A protein and the small-molecule ligand that binds it are described below.
Small molecule (SMILES): CCC(CC)O[C@@H]1C=C(C(=O)O)C[C@H](N)[C@H]1NC(C)=O

Binding-site contacts:
Ligand atom C3 contacts residue GLU37 of chain 1.F at 3.7 Å.
Ligand atom O1B contacts residue ARG286 of chain 1.F at 2.7 Å (salt-bridge).
Ligand atom C82 contacts residue ARG143 of chain 1.F at 3.9 Å.
Ligand atom O1A contacts residue ARG211 of chain 1.F at 3.3 Å (salt-bridge).
Ligand atom C2 contacts residue TYR320 of chain 1.F at 2.9 Å (hydrophobic).
Ligand atom O1B contacts residue ARG36 of chain 1.F at 3.4 Å (salt-bridge).
Ligand atom C1 contacts residue ARG286 of chain 1.F at 3.5 Å.
Ligand atom N4 contacts residue GLU37 of chain 1.F at 3.0 Å (salt-bridge).
Ligand atom C7 contacts residue ARG211 of chain 1.F at 3.6 Å.
Ligand atom O1A contacts residue ARG286 of chain 1.F at 2.7 Å (salt-bridge).
Ligand atom C9 contacts residue GLU195 of chain 1.F at 3.4 Å.
Ligand atom O1A contacts residue TYR320 of chain 1.F at 3.8 Å.
Ligand atom O1A contacts residue TYR262 of chain 1.F at 3.1 Å (h-bond).
Ligand atom C81 contacts residue GLU195 of chain 1.F at 4.0 Å.
Ligand atom C3 contacts residue TYR320 of chain 1.F at 3.2 Å (hydrophobic).
Ligand atom C5 contacts residue ASP69 of chain 1.F at 3.7 Å.
Ligand atom C81 contacts residue ARG143 of chain 1.F at 3.9 Å.
Ligand atom C6 contacts residue TYR320 of chain 1.F at 3.7 Å (hydrophobic).
Ligand atom O10 contacts residue ARG70 of chain 1.F at 2.9 Å (salt-bridge).
Ligand atom C3 contacts residue ARG36 of chain 1.F at 4.0 Å.
Ligand atom C81 contacts residue SER165 of chain 1.F at 3.6 Å.
Ligand atom C4 contacts residue TYR320 of chain 1.F at 3.5 Å (hydrophobic).
Ligand atom C11 contacts residue TRP97 of chain 1.F at 3.9 Å (hydrophobic).
Ligand atom O1B contacts residue TYR320 of chain 1.F at 3.7 Å.
Ligand atom C6 contacts residue GLU196 of chain 1.F at 3.6 Å.
Ligand atom C7 contacts residue TYR320 of chain 1.F at 3.1 Å (hydrophobic).
Ligand atom O10 contacts residue ASP69 of chain 1.F at 3.8 Å.
Ligand atom C3 contacts residue ASP69 of chain 1.F at 3.4 Å.
Ligand atom N4 contacts residue ASP69 of chain 1.F at 3.1 Å (salt-bridge).
Ligand atom C4 contacts residue ASP69 of chain 1.F at 3.6 Å.
Ligand atom C1 contacts residue TYR262 of chain 1.F at 3.9 Å (hydrophobic).
Ligand atom C1 contacts residue TYR320 of chain 1.F at 3.3 Å (hydrophobic).
Ligand atom C4 contacts residue GLU37 of chain 1.F at 3.7 Å.
Ligand atom C8 contacts residue ARG143 of chain 1.F at 3.9 Å.
Ligand atom C10 contacts residue ARG70 of chain 1.F at 4.0 Å.
Ligand atom C1 contacts residue ARG211 of chain 1.F at 3.9 Å.
Ligand atom C91 contacts residue GLU195 of chain 1.F at 3.6 Å.
Ligand atom C7 contacts residue GLU196 of chain 1.F at 3.9 Å.
Ligand atom C91 contacts residue ARG211 of chain 1.F at 3.4 Å.
Ligand atom C91 contacts residue ASN213 of chain 1.F at 3.6 Å.

Sequence of chain 1.F:
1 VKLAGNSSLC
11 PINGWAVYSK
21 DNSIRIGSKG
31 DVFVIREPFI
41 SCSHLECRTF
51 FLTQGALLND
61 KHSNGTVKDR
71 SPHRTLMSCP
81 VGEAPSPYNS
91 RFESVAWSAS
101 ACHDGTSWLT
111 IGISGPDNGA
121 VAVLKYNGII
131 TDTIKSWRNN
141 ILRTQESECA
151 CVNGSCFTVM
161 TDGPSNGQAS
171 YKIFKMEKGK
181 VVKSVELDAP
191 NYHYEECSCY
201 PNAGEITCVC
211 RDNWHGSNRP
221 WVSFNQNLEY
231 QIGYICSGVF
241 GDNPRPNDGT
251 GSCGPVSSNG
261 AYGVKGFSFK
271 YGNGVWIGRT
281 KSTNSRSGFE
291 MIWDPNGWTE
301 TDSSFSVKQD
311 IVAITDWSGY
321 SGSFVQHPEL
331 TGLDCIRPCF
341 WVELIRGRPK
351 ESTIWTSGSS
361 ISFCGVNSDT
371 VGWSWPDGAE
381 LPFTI